Sequence of chain 11.B:
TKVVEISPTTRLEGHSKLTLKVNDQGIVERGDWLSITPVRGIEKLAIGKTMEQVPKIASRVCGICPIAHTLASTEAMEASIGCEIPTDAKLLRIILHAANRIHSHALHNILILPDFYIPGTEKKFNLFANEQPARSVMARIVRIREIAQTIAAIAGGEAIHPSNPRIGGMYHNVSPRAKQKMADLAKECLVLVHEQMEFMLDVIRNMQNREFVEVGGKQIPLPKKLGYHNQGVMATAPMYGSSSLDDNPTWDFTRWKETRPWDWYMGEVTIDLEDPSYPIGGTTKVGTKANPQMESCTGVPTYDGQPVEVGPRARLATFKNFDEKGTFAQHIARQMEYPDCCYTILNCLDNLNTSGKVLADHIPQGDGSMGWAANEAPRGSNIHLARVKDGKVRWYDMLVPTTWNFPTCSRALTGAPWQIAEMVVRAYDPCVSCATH

Sequence of chain 11.C:
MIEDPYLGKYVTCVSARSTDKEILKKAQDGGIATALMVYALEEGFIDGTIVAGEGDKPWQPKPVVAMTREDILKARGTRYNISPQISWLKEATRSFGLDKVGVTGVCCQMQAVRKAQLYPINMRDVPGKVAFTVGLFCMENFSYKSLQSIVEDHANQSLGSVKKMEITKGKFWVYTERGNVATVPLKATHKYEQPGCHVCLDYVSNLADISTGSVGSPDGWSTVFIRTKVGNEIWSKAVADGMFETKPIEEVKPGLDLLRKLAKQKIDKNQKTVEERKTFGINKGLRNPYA

Sequence of chain 11.A:
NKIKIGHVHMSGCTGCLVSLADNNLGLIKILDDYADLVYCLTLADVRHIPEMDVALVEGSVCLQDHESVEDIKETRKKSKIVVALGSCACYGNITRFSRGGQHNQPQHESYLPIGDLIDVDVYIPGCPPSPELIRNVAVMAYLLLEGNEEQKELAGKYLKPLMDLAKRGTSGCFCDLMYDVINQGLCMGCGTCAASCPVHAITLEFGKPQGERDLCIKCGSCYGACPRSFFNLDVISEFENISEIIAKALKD

Binding-site contacts:
Ligand atom C2 contacts residue SER87 of chain 11.C at 4.3 Å.
Ligand atom C4 contacts residue GLU91 of chain 11.C at 3.3 Å.
Ligand atom C1 contacts residue ALA195 of chain 11.A at 4.5 Å (hydrophobic).
Ligand atom O6 contacts residue HIS201 of chain 11.A at 3.3 Å (h-bond).
Ligand atom O5 contacts residue GLU91 of chain 11.C at 4.4 Å.
Ligand atom O6 contacts residue SER87 of chain 11.C at 4.5 Å.
Ligand atom C3 contacts residue HIS201 of chain 11.A at 3.7 Å.
Ligand atom C1 contacts residue SER87 of chain 11.C at 3.3 Å.
Ligand atom O5 contacts residue TRP88 of chain 11.C at 3.7 Å.
Ligand atom C4 contacts residue HIS201 of chain 11.A at 3.5 Å.
Ligand atom C4 contacts residue HIS173 of chain 11.B at 3.2 Å.
Ligand atom O6 contacts residue ALA195 of chain 11.A at 3.6 Å.
Ligand atom O5 contacts residue SER87 of chain 11.C at 4.1 Å.
Ligand atom C3 contacts residue HIS173 of chain 11.B at 4.3 Å.

This small molecule binds to this protein.
Small molecule (SMILES): C[C@@H](O)[C@@H](C)O